A small-molecule ligand and the protein it binds are described below.
Small molecule (SMILES): CC(=O)N[C@H]1[C@H](O[C@H]2[C@H](O)[C@@H](NC(C)=O)CO[C@@H]2CO)O[C@H](CO)[C@@H](O)[C@@H]1O

Sequence of chain 1.F:
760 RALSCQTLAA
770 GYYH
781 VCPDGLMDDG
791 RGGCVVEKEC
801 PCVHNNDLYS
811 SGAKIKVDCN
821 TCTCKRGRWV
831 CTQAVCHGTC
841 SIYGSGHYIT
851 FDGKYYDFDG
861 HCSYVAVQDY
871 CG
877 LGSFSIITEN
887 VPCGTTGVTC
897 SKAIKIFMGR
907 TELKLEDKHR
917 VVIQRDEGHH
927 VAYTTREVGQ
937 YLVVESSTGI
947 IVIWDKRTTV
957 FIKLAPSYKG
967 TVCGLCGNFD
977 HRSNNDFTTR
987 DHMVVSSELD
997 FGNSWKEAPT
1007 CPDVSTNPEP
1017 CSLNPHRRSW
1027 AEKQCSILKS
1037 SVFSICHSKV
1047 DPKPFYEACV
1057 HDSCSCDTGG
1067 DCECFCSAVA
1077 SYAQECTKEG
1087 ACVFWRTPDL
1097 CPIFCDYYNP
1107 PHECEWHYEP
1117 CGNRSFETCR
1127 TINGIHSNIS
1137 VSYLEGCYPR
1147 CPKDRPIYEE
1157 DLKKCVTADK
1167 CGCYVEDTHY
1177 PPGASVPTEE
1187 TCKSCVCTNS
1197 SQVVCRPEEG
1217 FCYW

Binding-site contacts:
Ligand atom C8 contacts residue HIS1132 of chain 1.F at 3.7 Å.
Ligand atom C1 contacts residue ASN1134 of chain 1.F at 1.4 Å.
Ligand atom C4 contacts residue ASN1134 of chain 1.F at 4.2 Å.
Ligand atom C8 contacts residue GLU941 of chain 1.F at 3.6 Å.
Ligand atom C1 contacts residue SER943 of chain 1.F at 4.1 Å.
Ligand atom C7 contacts residue ASN1134 of chain 1.F at 4.1 Å.
Ligand atom O5 contacts residue SER943 of chain 1.F at 4.0 Å.
Ligand atom C7 contacts residue SER943 of chain 1.F at 4.4 Å.
Ligand atom C2 contacts residue SER943 of chain 1.F at 4.3 Å.
Ligand atom C4 contacts residue SER943 of chain 1.F at 4.1 Å.
Ligand atom N2 contacts residue HIS1132 of chain 1.F at 4.2 Å.
Ligand atom O7 contacts residue SER942 of chain 1.F at 4.1 Å.
Ligand atom C8 contacts residue THR930 of chain 1.F at 4.5 Å.
Ligand atom O6 contacts residue SER943 of chain 1.F at 3.8 Å.
Ligand atom C3 contacts residue ASN1134 of chain 1.F at 3.8 Å.
Ligand atom C2 contacts residue ASN1134 of chain 1.F at 2.5 Å.
Ligand atom O3 contacts residue SER943 of chain 1.F at 3.4 Å.
Ligand atom N2 contacts residue ASN1134 of chain 1.F at 2.9 Å (h-bond).
Ligand atom N2 contacts residue GLU941 of chain 1.F at 3.7 Å.
Ligand atom C5 contacts residue ASN1134 of chain 1.F at 3.7 Å.
Ligand atom C6 contacts residue ALA928 of chain 1.F at 4.2 Å (hydrophobic).
Ligand atom O6 contacts residue ALA928 of chain 1.F at 4.1 Å.
Ligand atom C6 contacts residue SER943 of chain 1.F at 3.9 Å.
Ligand atom C5 contacts residue SER943 of chain 1.F at 3.8 Å.
Ligand atom C3 contacts residue SER943 of chain 1.F at 4.4 Å.
Ligand atom C7 contacts residue GLU941 of chain 1.F at 3.8 Å.
Ligand atom O5 contacts residue ASN1134 of chain 1.F at 2.4 Å (h-bond).
Ligand atom O7 contacts residue SER943 of chain 1.F at 3.3 Å.